A protein and the small-molecule ligand that binds it are described below.
Small molecule (SMILES): OC[C@H]1O[C@@H](O)[C@H](O)[C@@H](O)[C@H]1O

Binding-site contacts:
Ligand atom O1 contacts residue GLN40 of chain 1.B at 3.1 Å (h-bond).
Ligand atom C4 contacts residue TRP235 of chain 1.B at 3.8 Å (hydrophobic).
Ligand atom C2 contacts residue GLN40 of chain 1.B at 3.7 Å.
Ligand atom C4 contacts residue TYR58 of chain 1.B at 4.3 Å (hydrophobic).
Ligand atom O2 contacts residue GLU59 of chain 1.B at 2.9 Å (salt-bridge).
Ligand atom C5 contacts residue ASN231 of chain 1.B at 4.3 Å.
Ligand atom O3 contacts residue TYR58 of chain 1.B at 3.3 Å (h-bond).
Ligand atom C4 contacts residue SER62 of chain 1.B at 3.3 Å.
Ligand atom O3 contacts residue SER62 of chain 1.B at 2.6 Å (h-bond).
Ligand atom C1 contacts residue GLN40 of chain 1.B at 3.9 Å.
Ligand atom C6 contacts residue TYR58 of chain 1.B at 4.2 Å (hydrophobic).
Ligand atom O5 contacts residue GLN399 of chain 1.B at 3.0 Å (h-bond).
Ligand atom O6 contacts residue TYR234 of chain 1.B at 4.1 Å.
Ligand atom C3 contacts residue TRP235 of chain 1.B at 3.6 Å (hydrophobic).
Ligand atom C3 contacts residue TYR58 of chain 1.B at 4.3 Å (hydrophobic).
Ligand atom O3 contacts residue TRP235 of chain 1.B at 3.5 Å (h-bond).
Ligand atom O1 contacts residue PHE395 of chain 1.B at 3.6 Å.
Ligand atom O3 contacts residue GLU59 of chain 1.B at 3.1 Å (salt-bridge).
Ligand atom C2 contacts residue GLU59 of chain 1.B at 3.1 Å.
Ligand atom O4 contacts residue SER62 of chain 1.B at 3.0 Å (h-bond).
Ligand atom C4 contacts residue ASN231 of chain 1.B at 3.4 Å.
Ligand atom C3 contacts residue GLU59 of chain 1.B at 3.7 Å.
Ligand atom O2 contacts residue LYS265 of chain 1.B at 2.8 Å (salt-bridge).
Ligand atom O4 contacts residue TYR58 of chain 1.B at 3.2 Å (h-bond).
Ligand atom O6 contacts residue ALA230 of chain 1.B at 4.0 Å.
Ligand atom C6 contacts residue ALA230 of chain 1.B at 3.7 Å (hydrophobic).
Ligand atom C5 contacts residue TYR234 of chain 1.B at 3.8 Å (hydrophobic).
Ligand atom C1 contacts residue GLN399 of chain 1.B at 3.9 Å.
Ligand atom C3 contacts residue SER62 of chain 1.B at 3.5 Å.
Ligand atom C6 contacts residue ASN231 of chain 1.B at 3.9 Å.
Ligand atom O6 contacts residue GLN399 of chain 1.B at 2.7 Å (h-bond).
Ligand atom C5 contacts residue GLN399 of chain 1.B at 3.9 Å.
Ligand atom O2 contacts residue ASN35 of chain 1.B at 3.2 Å (h-bond).
Ligand atom C2 contacts residue LYS265 of chain 1.B at 3.6 Å.
Ligand atom O3 contacts residue LYS265 of chain 1.B at 2.8 Å (salt-bridge).
Ligand atom C6 contacts residue GLN399 of chain 1.B at 3.3 Å.
Ligand atom O4 contacts residue ASN231 of chain 1.B at 2.8 Å (h-bond).
Ligand atom O2 contacts residue GLN40 of chain 1.B at 2.8 Å (h-bond).
Ligand atom C3 contacts residue LYS265 of chain 1.B at 3.5 Å.
Ligand atom O1 contacts residue GLN399 of chain 1.B at 3.6 Å.

Sequence of chain 1.B:
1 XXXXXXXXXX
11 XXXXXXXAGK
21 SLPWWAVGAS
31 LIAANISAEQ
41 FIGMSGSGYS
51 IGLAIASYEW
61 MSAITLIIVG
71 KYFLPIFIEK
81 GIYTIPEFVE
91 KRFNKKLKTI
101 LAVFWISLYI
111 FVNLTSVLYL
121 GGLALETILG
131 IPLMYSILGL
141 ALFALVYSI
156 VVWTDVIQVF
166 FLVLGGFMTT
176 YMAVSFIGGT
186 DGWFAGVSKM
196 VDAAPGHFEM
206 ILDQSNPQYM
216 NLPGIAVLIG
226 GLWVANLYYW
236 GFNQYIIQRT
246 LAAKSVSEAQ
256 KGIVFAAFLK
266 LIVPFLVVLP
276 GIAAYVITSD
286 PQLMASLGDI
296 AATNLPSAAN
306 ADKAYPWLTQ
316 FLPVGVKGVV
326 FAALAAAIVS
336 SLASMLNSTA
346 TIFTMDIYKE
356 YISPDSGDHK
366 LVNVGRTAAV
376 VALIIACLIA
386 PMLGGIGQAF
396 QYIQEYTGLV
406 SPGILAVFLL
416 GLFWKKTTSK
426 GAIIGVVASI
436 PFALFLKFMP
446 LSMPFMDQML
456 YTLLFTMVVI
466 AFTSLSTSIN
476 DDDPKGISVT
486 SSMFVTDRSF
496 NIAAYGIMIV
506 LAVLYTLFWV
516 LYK